This protein binds this small molecule.
Small molecule (SMILES): CC(C)C[C@H](NC(=O)CNC(=O)c1cc(Cl)ccc1Cl)B(O)O

Binding-site contacts:
Ligand atom C24 contacts residue SER98 of chain 1.I at 3.4 Å.
Ligand atom C18 contacts residue LEU126 of chain 1.I at 3.8 Å (hydrophobic).
Ligand atom C6 contacts residue GLY127 of chain 1.I at 3.7 Å.
Ligand atom C22 contacts residue MET99 of chain 1.I at 3.8 Å (hydrophobic).
Ligand atom CL6 contacts residue GLY128 of chain 1.I at 3.5 Å.
Ligand atom O8 contacts residue VAL71 of chain 1.I at 3.0 Å (h-bond).
Ligand atom C24 contacts residue PRO125 of chain 1.I at 3.5 Å (hydrophobic).
Ligand atom O19 contacts residue VAL71 of chain 1.I at 3.8 Å.
Ligand atom C21 contacts residue GLY69 of chain 1.I at 3.8 Å.
Ligand atom C25 contacts residue MET99 of chain 1.I at 3.5 Å (hydrophobic).
Ligand atom C23 contacts residue SER98 of chain 1.I at 3.5 Å.
Ligand atom O27 contacts residue GLY68 of chain 1.I at 3.4 Å.
Ligand atom O8 contacts residue SER70 of chain 1.I at 3.8 Å.
Ligand atom B26 contacts residue HIS123 of chain 1.I at 3.4 Å.
Ligand atom C24 contacts residue HIS123 of chain 1.I at 3.2 Å.
Ligand atom N20 contacts residue SER98 of chain 1.I at 3.7 Å.
Ligand atom C24 contacts residue GLN124 of chain 1.I at 3.4 Å.
Ligand atom CL6 contacts residue GLY127 of chain 1.I at 3.8 Å.
Ligand atom C18 contacts residue GLY69 of chain 1.I at 3.7 Å.
Ligand atom C21 contacts residue SER98 of chain 1.I at 2.5 Å.
Ligand atom O19 contacts residue PRO125 of chain 1.I at 3.2 Å.
Ligand atom O19 contacts residue LEU126 of chain 1.I at 2.8 Å (h-bond).
Ligand atom C25 contacts residue SER98 of chain 1.I at 3.7 Å.
Ligand atom O27 contacts residue MET99 of chain 1.I at 2.8 Å (h-bond).
Ligand atom B26 contacts residue SER98 of chain 1.I at 1.4 Å.
Ligand atom C22 contacts residue SER98 of chain 1.I at 3.0 Å.
Ligand atom B26 contacts residue MET99 of chain 1.I at 3.7 Å.
Ligand atom C22 contacts residue VAL71 of chain 1.I at 3.7 Å (hydrophobic).
Ligand atom C1 contacts residue LEU126 of chain 1.I at 3.5 Å (hydrophobic).
Ligand atom N20 contacts residue GLY69 of chain 1.I at 2.9 Å (h-bond).
Ligand atom O28 contacts residue SER98 of chain 1.I at 2.2 Å (h-bond).
Ligand atom N9 contacts residue LEU126 of chain 1.I at 2.8 Å (h-bond).
Ligand atom O27 contacts residue SER98 of chain 1.I at 1.9 Å (h-bond).
Ligand atom C10 contacts residue LEU126 of chain 1.I at 3.6 Å (hydrophobic).
Ligand atom C18 contacts residue VAL71 of chain 1.I at 3.9 Å (hydrophobic).
Ligand atom C10 contacts residue GLY69 of chain 1.I at 3.5 Å.
Ligand atom C7 contacts residue LEU126 of chain 1.I at 3.6 Å (hydrophobic).
Ligand atom O28 contacts residue HIS123 of chain 1.I at 3.2 Å (h-bond).
Ligand atom O27 contacts residue GLY69 of chain 1.I at 3.0 Å (h-bond).
Ligand atom C2 contacts residue LEU126 of chain 1.I at 3.5 Å (hydrophobic).

Sequence of chain 1.I:
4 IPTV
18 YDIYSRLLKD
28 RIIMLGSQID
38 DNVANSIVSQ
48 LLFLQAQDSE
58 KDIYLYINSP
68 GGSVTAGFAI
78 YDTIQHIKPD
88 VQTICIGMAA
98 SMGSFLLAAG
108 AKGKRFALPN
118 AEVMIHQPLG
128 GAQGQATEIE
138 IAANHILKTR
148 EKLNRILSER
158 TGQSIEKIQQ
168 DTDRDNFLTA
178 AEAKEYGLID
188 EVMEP